Binding-site contacts:
Ligand atom C8 contacts residue PHE113 of chain 1.A at 3.5 Å (hydrophobic).
Ligand atom CL1 contacts residue GLU65 of chain 1.A at 3.9 Å.
Ligand atom C6 contacts residue SER90 of chain 1.A at 3.8 Å.
Ligand atom C17 contacts residue GLU93 of chain 1.A at 3.5 Å.
Ligand atom C6 contacts residue HIS98 of chain 1.A at 3.0 Å.
Ligand atom C5 contacts residue ARG91 of chain 1.A at 3.9 Å.
Ligand atom C4 contacts residue PHE113 of chain 1.A at 3.9 Å (hydrophobic).
Ligand atom C9 contacts residue PHE50 of chain 1.A at 3.6 Å (hydrophobic).
Ligand atom N1 contacts residue ARG91 of chain 1.A at 3.9 Å.
Ligand atom C8 contacts residue PHE52 of chain 1.A at 3.6 Å (hydrophobic).
Ligand atom C10 contacts residue ARG91 of chain 1.A at 3.3 Å.
Ligand atom C7 contacts residue ALA100 of chain 1.A at 3.9 Å (hydrophobic).
Ligand atom C4 contacts residue ARG91 of chain 1.A at 3.3 Å.
Ligand atom C5 contacts residue ALA100 of chain 1.A at 3.7 Å (hydrophobic).
Ligand atom C5 contacts residue VAL99 of chain 1.A at 3.8 Å (hydrophobic).
Ligand atom C5 contacts residue GLU93 of chain 1.A at 3.8 Å.
Ligand atom C10 contacts residue TYR128 of chain 1.A at 3.9 Å (hydrophobic).
Ligand atom S1 contacts residue LEU80 of chain 1.A at 3.8 Å.
Ligand atom C16 contacts residue GLU93 of chain 1.A at 3.9 Å.
Ligand atom C12 contacts residue PHE113 of chain 1.A at 3.6 Å (hydrophobic).
Ligand atom CL1 contacts residue PHE50 of chain 1.A at 3.7 Å.
Ligand atom C6 contacts residue ALA100 of chain 1.A at 3.5 Å (hydrophobic).
Ligand atom C6 contacts residue ARG91 of chain 1.A at 3.5 Å.
Ligand atom C15 contacts residue PHE33 of chain 1.A at 3.8 Å (hydrophobic).
Ligand atom C3 contacts residue PHE113 of chain 1.A at 3.5 Å (hydrophobic).
Ligand atom C3 contacts residue ARG91 of chain 1.A at 3.5 Å.
Ligand atom C6 contacts residue VAL89 of chain 1.A at 3.4 Å (hydrophobic).
Ligand atom C8 contacts residue ARG91 of chain 1.A at 3.6 Å.
Ligand atom C15 contacts residue VAL42 of chain 1.A at 3.8 Å (hydrophobic).
Ligand atom C5 contacts residue HIS98 of chain 1.A at 3.4 Å.
Ligand atom C11 contacts residue ARG91 of chain 1.A at 3.1 Å.
Ligand atom C11 contacts residue TYR128 of chain 1.A at 3.6 Å (hydrophobic).
Ligand atom C7 contacts residue VAL89 of chain 1.A at 3.6 Å (hydrophobic).
Ligand atom C6 contacts residue VAL99 of chain 1.A at 3.8 Å (hydrophobic).
Ligand atom C2 contacts residue ARG91 of chain 1.A at 3.9 Å.
Ligand atom C13 contacts residue TYR128 of chain 1.A at 3.5 Å (hydrophobic).
Ligand atom C7 contacts residue ARG91 of chain 1.A at 3.5 Å.
Ligand atom C17 contacts residue ALA100 of chain 1.A at 3.9 Å (hydrophobic).
Ligand atom C12 contacts residue TYR128 of chain 1.A at 3.9 Å (hydrophobic).
Ligand atom C9 contacts residue ARG91 of chain 1.A at 3.5 Å.

Sequence of chain 1.A:
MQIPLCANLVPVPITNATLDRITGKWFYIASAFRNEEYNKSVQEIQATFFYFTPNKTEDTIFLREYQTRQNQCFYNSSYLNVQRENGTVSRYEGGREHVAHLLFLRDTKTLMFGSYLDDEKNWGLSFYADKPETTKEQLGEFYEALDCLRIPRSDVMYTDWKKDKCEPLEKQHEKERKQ

This protein binds this small molecule.
Small molecule (SMILES): CN(C)CCCN1c2ccccc2Sc2ccc(Cl)cc21